Binding-site contacts:
Ligand atom O3P contacts residue ASP23 of chain 1.A at 2.8 Å (salt-bridge).
Ligand atom CG contacts residue PHE31 of chain 1.A at 3.8 Å (hydrophobic).
Ligand atom P contacts residue ASN21 of chain 1.A at 3.2 Å.
Ligand atom O contacts residue LEU80 of chain 1.A at 2.7 Å (h-bond).
Ligand atom CG contacts residue ILE45 of chain 1.A at 3.4 Å (hydrophobic).
Ligand atom O contacts residue SER79 of chain 1.A at 3.2 Å.
Ligand atom CG contacts residue TYR113 of chain 1.A at 3.7 Å (hydrophobic).
Ligand atom O3P contacts residue LEU22 of chain 1.A at 3.4 Å (h-bond).
Ligand atom CD contacts residue ARG103 of chain 1.A at 3.7 Å.
Ligand atom O2P contacts residue LYS115 of chain 1.A at 3.1 Å (salt-bridge).
Ligand atom O2P contacts residue THR77 of chain 1.A at 3.5 Å (h-bond).
Ligand atom CA contacts residue SER79 of chain 1.A at 3.7 Å.
Ligand atom CD contacts residue ALA78 of chain 1.A at 3.4 Å (hydrophobic).
Ligand atom O3P contacts residue THR77 of chain 1.A at 2.6 Å (h-bond).
Ligand atom O1P contacts residue ASN21 of chain 1.A at 3.1 Å (h-bond).
Ligand atom O contacts residue ARG103 of chain 1.A at 2.8 Å (salt-bridge).
Ligand atom O2P contacts residue MG1 of chain 1.F at 3.6 Å.
Ligand atom O1P contacts residue ASP23 of chain 1.A at 3.0 Å (salt-bridge).
Ligand atom OG contacts residue SER79 of chain 1.A at 3.5 Å (h-bond).
Ligand atom O2P contacts residue ASN21 of chain 1.A at 2.6 Å (h-bond).
Ligand atom OG contacts residue ASP23 of chain 1.A at 3.4 Å (salt-bridge).
Ligand atom C contacts residue SER79 of chain 1.A at 3.6 Å.
Ligand atom O3P contacts residue MG1 of chain 1.F at 3.6 Å.
Ligand atom N contacts residue SER79 of chain 1.A at 3.5 Å.
Ligand atom O contacts residue ARG103 of chain 1.A at 3.2 Å (salt-bridge).
Ligand atom O2P contacts residue ALA78 of chain 1.A at 2.9 Å (h-bond).
Ligand atom O contacts residue TYR83 of chain 1.A at 3.7 Å.
Ligand atom P contacts residue ASP23 of chain 1.A at 3.8 Å.
Ligand atom OG contacts residue ALA78 of chain 1.A at 3.7 Å.
Ligand atom OG contacts residue THR77 of chain 1.A at 3.3 Å (h-bond).
Ligand atom N contacts residue ASP23 of chain 1.A at 3.4 Å (salt-bridge).
Ligand atom O3P contacts residue ASN21 of chain 1.A at 3.2 Å (h-bond).
Ligand atom CG2 contacts residue TYR83 of chain 1.A at 3.8 Å (hydrophobic).
Ligand atom CB contacts residue ASP23 of chain 1.A at 3.9 Å.
Ligand atom O1P contacts residue MG1 of chain 1.F at 1.6 Å.
Ligand atom C contacts residue LEU80 of chain 1.A at 3.9 Å (hydrophobic).
Ligand atom CG contacts residue ARG103 of chain 1.A at 3.8 Å.
Ligand atom P contacts residue MG1 of chain 1.F at 3.0 Å.
Ligand atom P contacts residue ALA78 of chain 1.A at 3.8 Å.
Ligand atom P contacts residue THR77 of chain 1.A at 3.3 Å.

Sequence of chain 1.A:
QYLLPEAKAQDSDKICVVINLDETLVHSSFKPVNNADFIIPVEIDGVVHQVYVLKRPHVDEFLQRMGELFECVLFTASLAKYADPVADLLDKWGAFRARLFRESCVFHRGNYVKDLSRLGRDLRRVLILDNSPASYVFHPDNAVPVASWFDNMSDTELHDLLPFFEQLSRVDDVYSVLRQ

This small molecule binds to this protein.
Small molecule (SMILES): C[C@@H](O)[C@H](NC(=O)[C@@H]1CCCN1C(=O)[C@@H](N)COP(=O)(O)O)C(=O)N[C@@H](COP(=O)(O)O)C(=O)N1CCC[C@H]1C=O